Sequence of chain 12.A:
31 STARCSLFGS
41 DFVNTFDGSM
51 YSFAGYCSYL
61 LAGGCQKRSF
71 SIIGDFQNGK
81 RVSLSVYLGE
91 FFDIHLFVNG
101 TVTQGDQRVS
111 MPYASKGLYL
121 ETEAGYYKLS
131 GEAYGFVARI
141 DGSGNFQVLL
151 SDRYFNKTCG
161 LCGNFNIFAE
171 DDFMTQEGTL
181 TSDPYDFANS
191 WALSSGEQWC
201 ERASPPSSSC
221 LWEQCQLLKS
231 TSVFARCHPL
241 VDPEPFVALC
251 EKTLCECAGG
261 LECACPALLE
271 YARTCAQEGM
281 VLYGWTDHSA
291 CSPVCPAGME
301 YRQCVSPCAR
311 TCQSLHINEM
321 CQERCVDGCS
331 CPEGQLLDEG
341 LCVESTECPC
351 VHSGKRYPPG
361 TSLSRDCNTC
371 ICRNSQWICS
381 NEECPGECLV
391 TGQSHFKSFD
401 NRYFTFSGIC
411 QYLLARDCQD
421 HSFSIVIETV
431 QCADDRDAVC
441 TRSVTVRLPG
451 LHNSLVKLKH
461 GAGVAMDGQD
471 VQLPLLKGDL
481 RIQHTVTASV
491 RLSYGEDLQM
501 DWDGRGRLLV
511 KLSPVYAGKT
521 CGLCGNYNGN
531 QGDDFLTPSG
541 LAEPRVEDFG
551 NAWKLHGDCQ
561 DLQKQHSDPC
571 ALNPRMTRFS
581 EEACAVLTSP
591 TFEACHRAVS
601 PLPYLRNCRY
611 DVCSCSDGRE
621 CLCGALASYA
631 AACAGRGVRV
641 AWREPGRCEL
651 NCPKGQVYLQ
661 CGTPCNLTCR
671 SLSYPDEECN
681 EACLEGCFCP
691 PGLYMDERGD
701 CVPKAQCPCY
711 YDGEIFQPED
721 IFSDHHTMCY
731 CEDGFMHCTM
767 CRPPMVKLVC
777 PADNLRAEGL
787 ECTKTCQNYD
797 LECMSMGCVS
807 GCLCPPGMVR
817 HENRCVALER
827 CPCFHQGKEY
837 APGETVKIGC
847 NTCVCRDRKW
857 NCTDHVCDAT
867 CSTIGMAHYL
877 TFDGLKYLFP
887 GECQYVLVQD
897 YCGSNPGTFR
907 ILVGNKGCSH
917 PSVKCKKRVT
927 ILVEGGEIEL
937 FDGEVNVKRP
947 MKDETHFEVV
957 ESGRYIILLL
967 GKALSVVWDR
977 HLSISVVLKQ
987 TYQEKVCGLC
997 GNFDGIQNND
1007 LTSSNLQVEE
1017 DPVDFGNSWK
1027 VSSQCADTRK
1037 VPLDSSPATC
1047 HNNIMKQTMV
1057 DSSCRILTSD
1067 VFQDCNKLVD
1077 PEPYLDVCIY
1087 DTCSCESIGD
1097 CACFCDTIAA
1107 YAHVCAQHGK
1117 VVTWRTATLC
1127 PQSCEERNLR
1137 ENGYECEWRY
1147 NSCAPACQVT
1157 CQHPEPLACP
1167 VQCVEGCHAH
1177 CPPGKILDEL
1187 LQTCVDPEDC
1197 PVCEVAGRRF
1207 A

A protein and the small-molecule ligand that binds it are described below.
Small molecule (SMILES): CC(=O)N[C@@H]1[C@@H](O)[C@H](O)[C@@H](CO)O[C@H]1O

Binding-site contacts:
Ligand atom C3 contacts residue ASN156 of chain 12.A at 3.8 Å.
Ligand atom N2 contacts residue ASN156 of chain 12.A at 2.9 Å (h-bond).
Ligand atom C1 contacts residue ASN156 of chain 12.A at 1.4 Å.
Ligand atom C7 contacts residue ASN156 of chain 12.A at 3.5 Å.
Ligand atom C8 contacts residue ASN166 of chain 12.A at 4.0 Å.
Ligand atom O5 contacts residue ASN156 of chain 12.A at 2.3 Å (h-bond).
Ligand atom C2 contacts residue ASN156 of chain 12.A at 2.4 Å.
Ligand atom O7 contacts residue ASN156 of chain 12.A at 3.7 Å.
Ligand atom C5 contacts residue ASN156 of chain 12.A at 3.6 Å.
Ligand atom C4 contacts residue ASN156 of chain 12.A at 4.2 Å.